A protein and the small-molecule ligand that binds it are described below.
Small molecule (SMILES): CC(=O)N[C@H]1[C@H](O[C@H]2[C@H](O)[C@@H](NC(C)=O)CO[C@@H]2CO)O[C@H](CO)[C@@H](O)[C@@H]1O

Sequence of chain 1.B:
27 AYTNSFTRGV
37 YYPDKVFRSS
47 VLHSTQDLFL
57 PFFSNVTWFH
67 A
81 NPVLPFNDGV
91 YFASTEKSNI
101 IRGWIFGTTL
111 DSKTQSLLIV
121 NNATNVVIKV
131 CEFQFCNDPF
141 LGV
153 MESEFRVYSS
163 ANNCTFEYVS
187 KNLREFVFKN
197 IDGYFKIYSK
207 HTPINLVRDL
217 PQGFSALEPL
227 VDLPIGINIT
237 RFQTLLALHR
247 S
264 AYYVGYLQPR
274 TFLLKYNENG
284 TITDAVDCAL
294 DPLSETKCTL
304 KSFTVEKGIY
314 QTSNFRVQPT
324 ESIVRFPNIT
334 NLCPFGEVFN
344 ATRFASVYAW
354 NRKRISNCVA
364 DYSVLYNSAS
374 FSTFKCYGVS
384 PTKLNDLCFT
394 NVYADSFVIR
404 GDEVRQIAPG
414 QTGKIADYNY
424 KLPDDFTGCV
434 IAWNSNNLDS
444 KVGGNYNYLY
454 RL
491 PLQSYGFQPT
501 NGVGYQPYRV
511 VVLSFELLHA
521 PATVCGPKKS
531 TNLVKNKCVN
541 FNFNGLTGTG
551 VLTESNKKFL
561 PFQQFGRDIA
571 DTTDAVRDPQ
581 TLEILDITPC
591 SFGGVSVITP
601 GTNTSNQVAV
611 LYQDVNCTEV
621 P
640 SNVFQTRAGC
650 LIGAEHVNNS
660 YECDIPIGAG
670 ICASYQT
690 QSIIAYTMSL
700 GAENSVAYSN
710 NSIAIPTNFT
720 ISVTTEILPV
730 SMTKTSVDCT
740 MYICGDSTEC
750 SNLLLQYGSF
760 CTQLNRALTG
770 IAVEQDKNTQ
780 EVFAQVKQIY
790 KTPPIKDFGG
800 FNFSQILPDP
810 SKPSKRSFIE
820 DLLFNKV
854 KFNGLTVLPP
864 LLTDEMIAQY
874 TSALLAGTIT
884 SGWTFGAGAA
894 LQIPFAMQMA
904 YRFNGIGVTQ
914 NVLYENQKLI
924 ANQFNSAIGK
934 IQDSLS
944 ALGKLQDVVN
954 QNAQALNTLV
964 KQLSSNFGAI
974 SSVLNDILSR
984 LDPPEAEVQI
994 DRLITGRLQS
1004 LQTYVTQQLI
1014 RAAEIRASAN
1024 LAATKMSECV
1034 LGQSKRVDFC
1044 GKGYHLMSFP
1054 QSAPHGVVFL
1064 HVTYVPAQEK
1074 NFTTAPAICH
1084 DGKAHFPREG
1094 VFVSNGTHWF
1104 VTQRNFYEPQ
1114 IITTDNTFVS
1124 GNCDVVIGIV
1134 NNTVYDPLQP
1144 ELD

Binding-site contacts:
Ligand atom C5 contacts residue SER803 of chain 1.B at 3.9 Å.
Ligand atom O6 contacts residue GLN804 of chain 1.B at 3.7 Å.
Ligand atom C2 contacts residue SER803 of chain 1.B at 4.3 Å.
Ligand atom C3 contacts residue ASN801 of chain 1.B at 3.8 Å.
Ligand atom C7 contacts residue ASN801 of chain 1.B at 3.8 Å.
Ligand atom N2 contacts residue ASN801 of chain 1.B at 3.0 Å (h-bond).
Ligand atom O6 contacts residue GLN935 of chain 1.B at 4.3 Å.
Ligand atom C1 contacts residue SER803 of chain 1.B at 3.2 Å.
Ligand atom O5 contacts residue ASN801 of chain 1.B at 2.3 Å (h-bond).
Ligand atom C2 contacts residue ASN801 of chain 1.B at 2.5 Å.
Ligand atom O7 contacts residue ASN801 of chain 1.B at 4.3 Å.
Ligand atom O5 contacts residue SER803 of chain 1.B at 3.7 Å.
Ligand atom C3 contacts residue SER803 of chain 1.B at 4.4 Å.
Ligand atom C1 contacts residue ASN801 of chain 1.B at 1.4 Å.
Ligand atom C4 contacts residue ASN801 of chain 1.B at 4.2 Å.
Ligand atom C8 contacts residue ASN801 of chain 1.B at 4.1 Å.
Ligand atom C5 contacts residue ASN801 of chain 1.B at 3.6 Å.